A protein and the small-molecule ligand that binds it are described below.
Small molecule (SMILES): O=c1[nH]cnc2c1ncn2[C@@H]1O[C@H](COP(=O)(O)O)[C@@H](O)[C@H]1O

Binding-site contacts:
Ligand atom O1P contacts residue SER262 of chain 1.D at 3.6 Å (h-bond).
Ligand atom O6 contacts residue GLY289 of chain 1.D at 2.5 Å (h-bond).
Ligand atom O3' contacts residue ALA73 of chain 1.D at 3.3 Å.
Ligand atom C5' contacts residue TYR285 of chain 1.D at 3.8 Å (hydrophobic).
Ligand atom C5' contacts residue GLY202 of chain 1.D at 3.6 Å.
Ligand atom O3P contacts residue SER203 of chain 1.D at 2.9 Å (h-bond).
Ligand atom O2' contacts residue ASP238 of chain 1.D at 2.1 Å (salt-bridge).
Ligand atom O6 contacts residue GLU313 of chain 1.D at 3.8 Å.
Ligand atom O6 contacts residue GLY287 of chain 1.D at 3.2 Å.
Ligand atom O6 contacts residue MET288 of chain 1.D at 3.0 Å (h-bond).
Ligand atom O5' contacts residue GLY239 of chain 1.D at 3.6 Å.
Ligand atom P contacts residue TYR285 of chain 1.D at 3.7 Å.
Ligand atom N1 contacts residue GLU313 of chain 1.D at 2.8 Å (salt-bridge).
Ligand atom O3P contacts residue GLY202 of chain 1.D at 3.1 Å.
Ligand atom C3' contacts residue ASP238 of chain 1.D at 3.7 Å.
Ligand atom C2 contacts residue GLU313 of chain 1.D at 3.5 Å.
Ligand atom N7 contacts residue GLY287 of chain 1.D at 3.6 Å.
Ligand atom N3 contacts residue 8L11 of chain 1.R at 3.7 Å.
Ligand atom N3 contacts residue CYS205 of chain 1.D at 3.7 Å.
Ligand atom O5' contacts residue TYR285 of chain 1.D at 3.8 Å.
Ligand atom O3' contacts residue ASP238 of chain 1.D at 2.7 Å (salt-bridge).
Ligand atom O2P contacts residue SER203 of chain 1.D at 2.8 Å (h-bond).
Ligand atom O1P contacts residue GLY261 of chain 1.D at 3.0 Å (h-bond).
Ligand atom C5 contacts residue MET288 of chain 1.D at 3.6 Å (hydrophobic).
Ligand atom C6 contacts residue GLY289 of chain 1.D at 3.3 Å.
Ligand atom N7 contacts residue ILE204 of chain 1.D at 3.6 Å.
Ligand atom C6 contacts residue MET288 of chain 1.D at 3.7 Å (hydrophobic).
Ligand atom C3' contacts residue MET75 of chain 1.D at 3.5 Å (hydrophobic).
Ligand atom O2P contacts residue SER262 of chain 1.D at 3.1 Å (h-bond).
Ligand atom N7 contacts residue MET288 of chain 1.D at 2.9 Å (h-bond).
Ligand atom C6 contacts residue GLU313 of chain 1.D at 3.7 Å.
Ligand atom O3P contacts residue GLY240 of chain 1.D at 3.1 Å (h-bond).
Ligand atom C2 contacts residue CYS205 of chain 1.D at 3.3 Å (hydrophobic).
Ligand atom O6 contacts residue GLY314 of chain 1.D at 3.5 Å.
Ligand atom O3' contacts residue MET75 of chain 1.D at 3.5 Å.
Ligand atom C2 contacts residue 8L11 of chain 1.R at 3.4 Å.
Ligand atom C2' contacts residue ASP238 of chain 1.D at 3.5 Å.
Ligand atom O2P contacts residue TYR285 of chain 1.D at 2.5 Å (h-bond).
Ligand atom O3P contacts residue GLY239 of chain 1.D at 3.6 Å.
Ligand atom C2 contacts residue THR207 of chain 1.D at 3.5 Å.

Sequence of chain 1.D:
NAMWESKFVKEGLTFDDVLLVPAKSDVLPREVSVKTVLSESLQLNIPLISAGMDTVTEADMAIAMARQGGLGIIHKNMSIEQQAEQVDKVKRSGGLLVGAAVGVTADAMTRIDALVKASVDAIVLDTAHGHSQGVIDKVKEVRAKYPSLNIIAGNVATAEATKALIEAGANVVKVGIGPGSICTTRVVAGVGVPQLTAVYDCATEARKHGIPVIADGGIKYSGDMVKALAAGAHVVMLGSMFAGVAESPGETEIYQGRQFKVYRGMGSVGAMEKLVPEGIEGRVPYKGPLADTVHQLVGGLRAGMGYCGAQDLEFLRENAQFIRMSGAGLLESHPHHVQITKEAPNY